Sequence of chain 1.A:
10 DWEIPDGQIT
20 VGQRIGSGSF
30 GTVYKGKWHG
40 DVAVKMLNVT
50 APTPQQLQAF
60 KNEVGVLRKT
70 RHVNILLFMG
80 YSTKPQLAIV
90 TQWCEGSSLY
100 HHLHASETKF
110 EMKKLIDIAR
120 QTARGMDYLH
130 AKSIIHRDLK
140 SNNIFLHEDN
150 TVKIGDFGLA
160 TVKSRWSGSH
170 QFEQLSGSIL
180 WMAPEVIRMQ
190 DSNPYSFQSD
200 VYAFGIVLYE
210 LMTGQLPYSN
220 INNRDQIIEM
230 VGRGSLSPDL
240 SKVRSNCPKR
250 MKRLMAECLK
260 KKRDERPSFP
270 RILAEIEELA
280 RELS

Binding-site contacts:
Ligand atom C3 contacts residue HIS135 of chain 1.A at 3.7 Å.
Ligand atom C22 contacts residue EDO1 of chain 1.F at 3.7 Å.
Ligand atom N3 contacts residue CYS93 of chain 1.A at 3.0 Å (h-bond).
Ligand atom O contacts residue LEU75 of chain 1.A at 3.2 Å.
Ligand atom C9 contacts residue ASP155 of chain 1.A at 3.4 Å.
Ligand atom C20 contacts residue ALA42 of chain 1.A at 3.6 Å (hydrophobic).
Ligand atom C19 contacts residue ALA42 of chain 1.A at 3.4 Å (hydrophobic).
Ligand atom N contacts residue ILE153 of chain 1.A at 3.5 Å (h-bond).
Ligand atom C13 contacts residue THR90 of chain 1.A at 3.6 Å.
Ligand atom C10 contacts residue ASP155 of chain 1.A at 3.2 Å.
Ligand atom C19 contacts residue THR90 of chain 1.A at 3.0 Å.
Ligand atom O contacts residue GLY154 of chain 1.A at 3.6 Å.
Ligand atom O contacts residue ASP155 of chain 1.A at 2.9 Å (salt-bridge).
Ligand atom N2 contacts residue GLN91 of chain 1.A at 2.9 Å (h-bond).
Ligand atom C12 contacts residue GLU62 of chain 1.A at 3.2 Å.
Ligand atom C24 contacts residue TRP92 of chain 1.A at 3.5 Å (hydrophobic).
Ligand atom F contacts residue ASP155 of chain 1.A at 3.0 Å.
Ligand atom C6 contacts residue LEU158 of chain 1.A at 3.7 Å (hydrophobic).
Ligand atom C11 contacts residue GLU62 of chain 1.A at 3.4 Å.
Ligand atom N1 contacts residue GLU62 of chain 1.A at 2.9 Å (salt-bridge).
Ligand atom N contacts residue GLY154 of chain 1.A at 3.2 Å.
Ligand atom F contacts residue PHE156 of chain 1.A at 3.4 Å.
Ligand atom CL contacts residue EDO1 of chain 1.G at 3.8 Å.
Ligand atom N2 contacts residue THR90 of chain 1.A at 3.4 Å (h-bond).
Ligand atom C13 contacts residue LYS44 of chain 1.A at 3.6 Å.
Ligand atom F1 contacts residue ALA42 of chain 1.A at 3.4 Å.
Ligand atom C18 contacts residue PHE156 of chain 1.A at 3.7 Å (hydrophobic).
Ligand atom N contacts residue HIS135 of chain 1.A at 3.4 Å (h-bond).
Ligand atom C8 contacts residue ASP155 of chain 1.A at 3.6 Å.
Ligand atom O1 contacts residue EDO1 of chain 1.F at 3.6 Å.
Ligand atom C21 contacts residue PHE156 of chain 1.A at 3.7 Å (hydrophobic).
Ligand atom N3 contacts residue TRP92 of chain 1.A at 3.6 Å.
Ligand atom O1 contacts residue PHE156 of chain 1.A at 3.4 Å.
Ligand atom F1 contacts residue LYS44 of chain 1.A at 3.8 Å.
Ligand atom C17 contacts residue PHE156 of chain 1.A at 3.6 Å (hydrophobic).
Ligand atom C24 contacts residue CYS93 of chain 1.A at 3.4 Å (hydrophobic).
Ligand atom C7 contacts residue GLU62 of chain 1.A at 3.3 Å.
Ligand atom N1 contacts residue ASP155 of chain 1.A at 3.7 Å.
Ligand atom N2 contacts residue ALA42 of chain 1.A at 3.2 Å.
Ligand atom O1 contacts residue VAL32 of chain 1.A at 3.6 Å.

The small molecule below binds the protein below.
Small molecule (SMILES): CC(C)(C#N)c1cccc(C(=O)Nc2ccc(F)c(C(=O)c3c[nH]c4ncc(Cl)cc34)c2F)c1